Sequence of chain 1.A:
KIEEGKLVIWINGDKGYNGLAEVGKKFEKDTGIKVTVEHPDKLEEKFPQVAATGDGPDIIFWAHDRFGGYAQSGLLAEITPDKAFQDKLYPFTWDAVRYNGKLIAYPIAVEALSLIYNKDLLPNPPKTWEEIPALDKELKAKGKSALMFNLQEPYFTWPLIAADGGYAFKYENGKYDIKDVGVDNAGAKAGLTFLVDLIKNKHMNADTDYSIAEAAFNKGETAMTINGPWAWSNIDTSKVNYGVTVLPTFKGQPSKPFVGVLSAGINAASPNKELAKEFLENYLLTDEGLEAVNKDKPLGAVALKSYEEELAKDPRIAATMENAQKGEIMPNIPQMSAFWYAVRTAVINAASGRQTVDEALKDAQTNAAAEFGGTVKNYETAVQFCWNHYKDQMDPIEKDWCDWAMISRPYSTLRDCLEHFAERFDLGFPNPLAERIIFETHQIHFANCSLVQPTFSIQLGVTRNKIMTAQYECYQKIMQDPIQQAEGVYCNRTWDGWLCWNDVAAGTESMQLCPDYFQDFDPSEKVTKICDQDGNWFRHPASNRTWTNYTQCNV

Binding-site contacts:
Ligand atom C6 contacts residue TYR157 of chain 1.A at 3.7 Å (hydrophobic).
Ligand atom C6 contacts residue PRO156 of chain 1.A at 3.7 Å (hydrophobic).
Ligand atom C3 contacts residue ASP67 of chain 1.A at 3.5 Å.
Ligand atom O6 contacts residue PRO156 of chain 1.A at 3.2 Å.
Ligand atom C2 contacts residue GLU113 of chain 1.A at 3.4 Å.
Ligand atom O3 contacts residue ALA65 of chain 1.A at 3.4 Å.
Ligand atom O2 contacts residue MET332 of chain 1.A at 4.0 Å.
Ligand atom O5 contacts residue ASP16 of chain 1.A at 3.9 Å.
Ligand atom C6 contacts residue GLU155 of chain 1.A at 3.4 Å.
Ligand atom C2 contacts residue ASP67 of chain 1.A at 3.4 Å.
Ligand atom O3 contacts residue TRP64 of chain 1.A at 3.2 Å (h-bond).
Ligand atom C2 contacts residue TRP232 of chain 1.A at 3.8 Å (hydrophobic).
Ligand atom O4 contacts residue ARG68 of chain 1.A at 2.7 Å (salt-bridge).
Ligand atom O4 contacts residue TRP342 of chain 1.A at 3.9 Å.
Ligand atom C4 contacts residue ARG68 of chain 1.A at 3.8 Å.
Ligand atom O1 contacts residue ASP16 of chain 1.A at 2.8 Å (salt-bridge).
Ligand atom O2 contacts residue GLU113 of chain 1.A at 2.7 Å (salt-bridge).
Ligand atom O3 contacts residue GLU113 of chain 1.A at 3.6 Å.
Ligand atom C6 contacts residue TRP342 of chain 1.A at 3.8 Å (hydrophobic).
Ligand atom O5 contacts residue TYR157 of chain 1.A at 3.3 Å.
Ligand atom O6 contacts residue TYR157 of chain 1.A at 2.9 Å (h-bond).
Ligand atom C3 contacts residue TRP64 of chain 1.A at 3.5 Å (hydrophobic).
Ligand atom O2 contacts residue TRP64 of chain 1.A at 3.2 Å (h-bond).
Ligand atom O6 contacts residue PHE158 of chain 1.A at 3.9 Å.
Ligand atom O3 contacts residue ASP67 of chain 1.A at 2.6 Å (salt-bridge).
Ligand atom C1 contacts residue TYR157 of chain 1.A at 3.6 Å (hydrophobic).
Ligand atom O1 contacts residue LYS17 of chain 1.A at 3.1 Å (salt-bridge).
Ligand atom C1 contacts residue LYS17 of chain 1.A at 3.8 Å.
Ligand atom O3 contacts residue ARG68 of chain 1.A at 2.8 Å (salt-bridge).
Ligand atom O2 contacts residue ASP67 of chain 1.A at 2.7 Å (salt-bridge).
Ligand atom C1 contacts residue ASP16 of chain 1.A at 3.4 Å.
Ligand atom O1 contacts residue ASN14 of chain 1.A at 3.6 Å.
Ligand atom O2 contacts residue LYS17 of chain 1.A at 2.7 Å (salt-bridge).
Ligand atom O3 contacts residue TRP342 of chain 1.A at 3.9 Å.
Ligand atom O6 contacts residue GLU155 of chain 1.A at 2.7 Å (salt-bridge).
Ligand atom C1 contacts residue TRP232 of chain 1.A at 3.7 Å (hydrophobic).
Ligand atom C2 contacts residue LYS17 of chain 1.A at 3.8 Å.
Ligand atom O2 contacts residue ALA65 of chain 1.A at 3.5 Å.
Ligand atom C4 contacts residue TRP342 of chain 1.A at 3.5 Å (hydrophobic).
Ligand atom C2 contacts residue TRP342 of chain 1.A at 4.0 Å (hydrophobic).

A small-molecule ligand and the protein it binds are described below.
Small molecule (SMILES): OC[C@H]1O[C@H](O[C@H]2[C@H](O)[C@@H](O)[C@@H](O)O[C@@H]2CO)[C@H](O)[C@@H](O)[C@@H]1O